Binding-site contacts:
Ligand atom C5 contacts residue ASP285 of chain 3.A at 4.5 Å.
Ligand atom C7 contacts residue ASN32 of chain 3.A at 3.4 Å.
Ligand atom O4 contacts residue ASP285 of chain 3.A at 3.8 Å.
Ligand atom C8 contacts residue THR34 of chain 3.A at 3.8 Å.
Ligand atom C1 contacts residue THR312 of chain 3.A at 3.7 Å.
Ligand atom C8 contacts residue ASN32 of chain 3.A at 4.4 Å.
Ligand atom N2 contacts residue ASN32 of chain 3.A at 2.9 Å (h-bond).
Ligand atom C3 contacts residue ASN32 of chain 3.A at 3.8 Å.
Ligand atom C4 contacts residue ASP285 of chain 3.A at 3.8 Å.
Ligand atom C7 contacts residue THR34 of chain 3.A at 4.3 Å.
Ligand atom O4 contacts residue ILE56 of chain 3.B at 3.6 Å.
Ligand atom C8 contacts residue ILE56 of chain 3.B at 4.4 Å (hydrophobic).
Ligand atom O7 contacts residue ASN32 of chain 3.A at 3.5 Å (h-bond).
Ligand atom C1 contacts residue ASN32 of chain 3.A at 1.4 Å.
Ligand atom O5 contacts residue ASN32 of chain 3.A at 2.3 Å (h-bond).
Ligand atom C6 contacts residue ILE56 of chain 3.B at 4.2 Å (hydrophobic).
Ligand atom C5 contacts residue ASN32 of chain 3.A at 3.6 Å.
Ligand atom C4 contacts residue ASN32 of chain 3.A at 4.2 Å.
Ligand atom C6 contacts residue ASP285 of chain 3.A at 3.9 Å.
Ligand atom C6 contacts residue LEU52 of chain 3.B at 3.8 Å (hydrophobic).
Ligand atom O3 contacts residue ASP285 of chain 3.A at 4.0 Å.
Ligand atom O6 contacts residue LEU52 of chain 3.B at 3.4 Å.
Ligand atom C6 contacts residue THR312 of chain 3.A at 4.1 Å.
Ligand atom O6 contacts residue THR312 of chain 3.A at 4.2 Å.
Ligand atom O7 contacts residue THR34 of chain 3.A at 4.1 Å.
Ligand atom O5 contacts residue THR312 of chain 3.A at 3.1 Å (h-bond).
Ligand atom C2 contacts residue ASN32 of chain 3.A at 2.5 Å.
Ligand atom C5 contacts residue THR312 of chain 3.A at 4.2 Å.

Sequence of chain 3.B:
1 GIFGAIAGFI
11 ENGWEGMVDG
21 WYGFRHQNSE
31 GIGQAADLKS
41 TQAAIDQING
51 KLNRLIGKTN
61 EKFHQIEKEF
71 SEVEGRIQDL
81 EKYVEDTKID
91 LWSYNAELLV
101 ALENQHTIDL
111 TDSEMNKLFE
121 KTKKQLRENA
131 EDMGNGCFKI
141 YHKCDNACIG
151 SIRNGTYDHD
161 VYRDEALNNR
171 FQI

Sequence of chain 3.A:
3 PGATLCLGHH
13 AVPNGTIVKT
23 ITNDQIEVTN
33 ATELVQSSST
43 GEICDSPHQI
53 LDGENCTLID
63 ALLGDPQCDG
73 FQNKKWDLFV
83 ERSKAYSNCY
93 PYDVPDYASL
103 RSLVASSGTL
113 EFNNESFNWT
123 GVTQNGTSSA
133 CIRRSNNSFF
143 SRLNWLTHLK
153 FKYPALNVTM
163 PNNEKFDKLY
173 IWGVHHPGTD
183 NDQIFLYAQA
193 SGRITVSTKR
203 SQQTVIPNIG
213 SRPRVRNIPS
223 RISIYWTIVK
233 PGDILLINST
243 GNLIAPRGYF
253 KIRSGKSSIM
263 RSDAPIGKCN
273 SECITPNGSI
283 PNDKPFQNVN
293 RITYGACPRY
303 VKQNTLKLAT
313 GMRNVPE

The small molecule below binds the protein below.
Small molecule (SMILES): CC(=O)N[C@H]1[C@H](O[C@H]2[C@H](O)[C@@H](NC(C)=O)CO[C@@H]2CO)O[C@H](CO)[C@@H](O[C@@H]2O[C@H](CO[C@H]3O[C@H](CO)[C@@H](O)[C@H](O)[C@@H]3O)[C@@H](O)[C@H](O[C@H]3O[C@H](CO)[C@@H](O)[C@H](O)[C@@H]3O)[C@@H]2O)[C@@H]1O